Sequence of chain 1.D:
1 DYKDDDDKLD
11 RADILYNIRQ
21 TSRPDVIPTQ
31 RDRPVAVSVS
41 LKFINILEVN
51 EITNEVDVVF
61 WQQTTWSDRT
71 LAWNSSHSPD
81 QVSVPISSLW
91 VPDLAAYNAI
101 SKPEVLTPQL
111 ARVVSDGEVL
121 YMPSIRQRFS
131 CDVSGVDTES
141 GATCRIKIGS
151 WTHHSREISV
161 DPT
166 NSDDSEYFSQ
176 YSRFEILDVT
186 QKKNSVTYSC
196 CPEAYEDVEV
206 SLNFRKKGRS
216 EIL

Sequence of chain 1.C:
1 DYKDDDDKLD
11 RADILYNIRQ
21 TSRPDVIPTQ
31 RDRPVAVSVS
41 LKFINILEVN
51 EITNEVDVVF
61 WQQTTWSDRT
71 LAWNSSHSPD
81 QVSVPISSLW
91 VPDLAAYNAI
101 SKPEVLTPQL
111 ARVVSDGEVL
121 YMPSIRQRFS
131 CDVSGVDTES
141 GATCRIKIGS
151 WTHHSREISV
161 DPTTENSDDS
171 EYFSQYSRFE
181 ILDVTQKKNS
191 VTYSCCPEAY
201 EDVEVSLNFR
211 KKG

Binding-site contacts:
Ligand atom N03 contacts residue GLN63 of chain 1.D at 3.5 Å (h-bond).
Ligand atom N06 contacts residue MET122 of chain 1.D at 3.5 Å.
Ligand atom C07 contacts residue TRP151 of chain 1.C at 3.2 Å (hydrophobic).
Ligand atom N03 contacts residue CYS195 of chain 1.C at 3.6 Å (h-bond).
Ligand atom C01 contacts residue GLN63 of chain 1.D at 3.7 Å.
Ligand atom C08 contacts residue THR152 of chain 1.C at 3.7 Å.
Ligand atom S01 contacts residue THR65 of chain 1.D at 3.5 Å.
Ligand atom N01 contacts residue CYS196 of chain 1.C at 3.5 Å (h-bond).
Ligand atom C04 contacts residue CYS196 of chain 1.C at 3.7 Å (hydrophobic).
Ligand atom C01 contacts residue CYS196 of chain 1.C at 3.7 Å (hydrophobic).
Ligand atom C19 contacts residue THR64 of chain 1.D at 3.7 Å.
Ligand atom C10 contacts residue ARG112 of chain 1.D at 3.8 Å.
Ligand atom C11 contacts residue TYR200 of chain 1.C at 3.2 Å (hydrophobic).
Ligand atom N03 contacts residue TYR172 of chain 1.D at 2.9 Å (h-bond).
Ligand atom C17 contacts residue GLN63 of chain 1.D at 3.7 Å.
Ligand atom N05 contacts residue TRP151 of chain 1.C at 3.0 Å (h-bond).
Ligand atom C04 contacts residue MET122 of chain 1.D at 3.6 Å (hydrophobic).
Ligand atom C13 contacts residue TYR193 of chain 1.C at 3.6 Å (hydrophobic).
Ligand atom S01 contacts residue GLN63 of chain 1.D at 3.8 Å.
Ligand atom C04 contacts residue GLN63 of chain 1.D at 3.6 Å.
Ligand atom N03 contacts residue TYR193 of chain 1.C at 3.7 Å.
Ligand atom C14 contacts residue TYR193 of chain 1.C at 3.7 Å (hydrophobic).
Ligand atom N01 contacts residue CYS195 of chain 1.C at 3.5 Å (h-bond).
Ligand atom C16 contacts residue MET122 of chain 1.D at 3.6 Å (hydrophobic).
Ligand atom C04 contacts residue CYS195 of chain 1.C at 3.7 Å (hydrophobic).
Ligand atom N01 contacts residue GLN63 of chain 1.D at 2.8 Å (h-bond).
Ligand atom C09 contacts residue LEU120 of chain 1.D at 3.6 Å (hydrophobic).
Ligand atom N01 contacts residue MET122 of chain 1.D at 3.4 Å (h-bond).
Ligand atom C15 contacts residue TRP151 of chain 1.C at 3.5 Å (hydrophobic).
Ligand atom N02 contacts residue MET122 of chain 1.D at 3.5 Å.
Ligand atom C03 contacts residue MET122 of chain 1.D at 3.7 Å (hydrophobic).
Ligand atom C16 contacts residue TRP151 of chain 1.C at 3.1 Å (hydrophobic).
Ligand atom N06 contacts residue TRP151 of chain 1.C at 3.0 Å (h-bond).
Ligand atom C08 contacts residue MET122 of chain 1.D at 3.7 Å (hydrophobic).
Ligand atom C19 contacts residue THR65 of chain 1.D at 3.5 Å.
Ligand atom C20 contacts residue GLN63 of chain 1.D at 3.3 Å.
Ligand atom C14 contacts residue TYR97 of chain 1.C at 3.4 Å (hydrophobic).
Ligand atom C05 contacts residue TYR200 of chain 1.C at 3.5 Å (hydrophobic).
Ligand atom N04 contacts residue TYR200 of chain 1.C at 3.8 Å.
Ligand atom C01 contacts residue MET122 of chain 1.D at 3.6 Å (hydrophobic).

This small molecule binds to this protein.
Small molecule (SMILES): Nc1nc(-c2ccsc2)cc(N(Cc2ccccn2)Cc2ccccn2)n1